Binding-site contacts:
Ligand atom C10 contacts residue THR199 of chain 1.A at 3.6 Å.
Ligand atom O25 contacts residue LEU197 of chain 1.A at 3.6 Å.
Ligand atom C16 contacts residue PRO201 of chain 1.A at 3.8 Å (hydrophobic).
Ligand atom O20 contacts residue ZN1 of chain 1.B at 3.1 Å.
Ligand atom C6 contacts residue GLN92 of chain 1.A at 3.8 Å.
Ligand atom C8 contacts residue PHE130 of chain 1.A at 3.3 Å (hydrophobic).
Ligand atom S22 contacts residue HIS94 of chain 1.A at 4.0 Å.
Ligand atom C4 contacts residue GLN92 of chain 1.A at 3.9 Å.
Ligand atom C2 contacts residue LEU197 of chain 1.A at 4.1 Å (hydrophobic).
Ligand atom C14 contacts residue PRO200 of chain 1.A at 3.5 Å (hydrophobic).
Ligand atom S22 contacts residue THR198 of chain 1.A at 3.9 Å.
Ligand atom C2 contacts residue HIS94 of chain 1.A at 4.1 Å.
Ligand atom C contacts residue GLN92 of chain 1.A at 3.7 Å.
Ligand atom C14 contacts residue PRO201 of chain 1.A at 3.6 Å (hydrophobic).
Ligand atom O16 contacts residue PRO201 of chain 1.A at 3.4 Å.
Ligand atom O21 contacts residue LEU197 of chain 1.A at 3.4 Å.
Ligand atom S22 contacts residue HIS119 of chain 1.A at 3.9 Å.
Ligand atom C contacts residue ASN67 of chain 1.A at 3.9 Å.
Ligand atom O20 contacts residue HIS119 of chain 1.A at 3.5 Å (h-bond).
Ligand atom N19 contacts residue HIS96 of chain 1.A at 3.3 Å (h-bond).
Ligand atom C11 contacts residue THR199 of chain 1.A at 3.8 Å.
Ligand atom C1 contacts residue THR199 of chain 1.A at 3.2 Å.
Ligand atom N19 contacts residue HIS94 of chain 1.A at 3.3 Å (h-bond).
Ligand atom C17 contacts residue PHE130 of chain 1.A at 3.2 Å (hydrophobic).
Ligand atom O20 contacts residue VAL142 of chain 1.A at 3.9 Å.
Ligand atom N19 contacts residue ZN1 of chain 1.B at 2.0 Å.
Ligand atom O21 contacts residue THR198 of chain 1.A at 3.0 Å (h-bond).
Ligand atom O21 contacts residue SER196 of chain 1.A at 3.9 Å.
Ligand atom O21 contacts residue ZN1 of chain 1.B at 4.1 Å.
Ligand atom O25 contacts residue THR198 of chain 1.A at 3.9 Å.
Ligand atom N19 contacts residue THR198 of chain 1.A at 2.8 Å (h-bond).
Ligand atom O20 contacts residue HIS94 of chain 1.A at 3.2 Å.
Ligand atom C3 contacts residue HIS94 of chain 1.A at 3.7 Å.
Ligand atom C11 contacts residue PRO200 of chain 1.A at 4.1 Å (hydrophobic).
Ligand atom C23 contacts residue PHE130 of chain 1.A at 3.3 Å (hydrophobic).
Ligand atom N19 contacts residue GLU106 of chain 1.A at 4.1 Å.
Ligand atom O20 contacts residue VAL121 of chain 1.A at 3.8 Å.
Ligand atom S22 contacts residue ZN1 of chain 1.B at 3.1 Å.
Ligand atom N19 contacts residue HIS119 of chain 1.A at 3.4 Å (h-bond).
Ligand atom O21 contacts residue TRP208 of chain 1.A at 3.3 Å.

The protein below binds the small molecule below.
Small molecule (SMILES): C[C@@H]1CC(=O)[C@@]2(C)CC[C@H]3[C@@H](CC[C@@H]4C[C@H](OS(N)(=O)=O)CC[C@@]43C)[C@H]12

Sequence of chain 1.A:
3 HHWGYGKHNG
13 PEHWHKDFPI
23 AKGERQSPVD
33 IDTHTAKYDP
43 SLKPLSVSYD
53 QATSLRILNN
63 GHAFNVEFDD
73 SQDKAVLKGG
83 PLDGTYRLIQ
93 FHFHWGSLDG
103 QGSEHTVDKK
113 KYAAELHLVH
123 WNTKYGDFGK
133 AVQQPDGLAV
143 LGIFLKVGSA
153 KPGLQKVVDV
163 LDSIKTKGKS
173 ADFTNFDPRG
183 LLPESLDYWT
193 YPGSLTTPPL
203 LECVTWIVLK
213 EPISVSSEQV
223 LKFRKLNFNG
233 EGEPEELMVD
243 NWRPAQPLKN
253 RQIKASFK